The small molecule below binds the protein below.
Small molecule (SMILES): CC(=O)N[C@@H](CO)C(=O)N[C@@H](CO)C(=O)N[C@H](C=O)C(C)C

Binding-site contacts:
Ligand atom CA contacts residue A2G1 of chain 1.U at 4.4 Å.
Ligand atom C contacts residue A2G1 of chain 1.U at 3.3 Å.
Ligand atom CB contacts residue A2G1 of chain 1.U at 2.4 Å.
Ligand atom OG contacts residue GLU126 of chain 1.A at 2.8 Å (salt-bridge).
Ligand atom C contacts residue GLU126 of chain 1.A at 3.7 Å.
Ligand atom OG contacts residue A2G1 of chain 1.U at 1.4 Å.
Ligand atom N contacts residue GLU126 of chain 1.A at 3.1 Å (salt-bridge).
Ligand atom CB contacts residue TRP122 of chain 1.A at 4.5 Å (hydrophobic).
Ligand atom C contacts residue THR125 of chain 1.A at 4.1 Å.
Ligand atom CG2 contacts residue A2G1 of chain 1.U at 3.5 Å.
Ligand atom N contacts residue THR125 of chain 1.A at 4.4 Å.
Ligand atom O contacts residue A2G1 of chain 1.U at 3.6 Å.
Ligand atom N contacts residue GLU126 of chain 1.A at 4.5 Å.
Ligand atom N contacts residue A2G1 of chain 1.U at 3.7 Å.
Ligand atom N contacts residue A2G1 of chain 1.U at 4.0 Å.
Ligand atom CA contacts residue GLU126 of chain 1.A at 3.4 Å.
Ligand atom OG contacts residue TRP122 of chain 1.A at 4.5 Å.
Ligand atom CA contacts residue THR125 of chain 1.A at 4.3 Å.
Ligand atom CA contacts residue A2G1 of chain 1.U at 3.3 Å.
Ligand atom O contacts residue THR125 of chain 1.A at 3.7 Å.
Ligand atom CB contacts residue GLU126 of chain 1.A at 3.4 Å.

Sequence of chain 1.A:
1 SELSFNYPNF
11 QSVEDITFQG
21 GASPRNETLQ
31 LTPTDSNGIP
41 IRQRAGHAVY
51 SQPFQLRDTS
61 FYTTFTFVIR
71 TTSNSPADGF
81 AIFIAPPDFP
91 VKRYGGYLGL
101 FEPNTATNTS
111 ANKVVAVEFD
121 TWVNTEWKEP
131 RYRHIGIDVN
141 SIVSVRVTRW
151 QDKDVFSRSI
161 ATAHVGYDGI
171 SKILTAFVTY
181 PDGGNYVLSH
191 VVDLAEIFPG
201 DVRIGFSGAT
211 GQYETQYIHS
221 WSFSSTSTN